A protein and the small-molecule ligand that binds it are described below.
Small molecule (SMILES): CC(=O)N[C@@H]1[C@@H](O)[C@H](O)[C@@H](CO)O[C@H]1O

Sequence of chain 1.C:
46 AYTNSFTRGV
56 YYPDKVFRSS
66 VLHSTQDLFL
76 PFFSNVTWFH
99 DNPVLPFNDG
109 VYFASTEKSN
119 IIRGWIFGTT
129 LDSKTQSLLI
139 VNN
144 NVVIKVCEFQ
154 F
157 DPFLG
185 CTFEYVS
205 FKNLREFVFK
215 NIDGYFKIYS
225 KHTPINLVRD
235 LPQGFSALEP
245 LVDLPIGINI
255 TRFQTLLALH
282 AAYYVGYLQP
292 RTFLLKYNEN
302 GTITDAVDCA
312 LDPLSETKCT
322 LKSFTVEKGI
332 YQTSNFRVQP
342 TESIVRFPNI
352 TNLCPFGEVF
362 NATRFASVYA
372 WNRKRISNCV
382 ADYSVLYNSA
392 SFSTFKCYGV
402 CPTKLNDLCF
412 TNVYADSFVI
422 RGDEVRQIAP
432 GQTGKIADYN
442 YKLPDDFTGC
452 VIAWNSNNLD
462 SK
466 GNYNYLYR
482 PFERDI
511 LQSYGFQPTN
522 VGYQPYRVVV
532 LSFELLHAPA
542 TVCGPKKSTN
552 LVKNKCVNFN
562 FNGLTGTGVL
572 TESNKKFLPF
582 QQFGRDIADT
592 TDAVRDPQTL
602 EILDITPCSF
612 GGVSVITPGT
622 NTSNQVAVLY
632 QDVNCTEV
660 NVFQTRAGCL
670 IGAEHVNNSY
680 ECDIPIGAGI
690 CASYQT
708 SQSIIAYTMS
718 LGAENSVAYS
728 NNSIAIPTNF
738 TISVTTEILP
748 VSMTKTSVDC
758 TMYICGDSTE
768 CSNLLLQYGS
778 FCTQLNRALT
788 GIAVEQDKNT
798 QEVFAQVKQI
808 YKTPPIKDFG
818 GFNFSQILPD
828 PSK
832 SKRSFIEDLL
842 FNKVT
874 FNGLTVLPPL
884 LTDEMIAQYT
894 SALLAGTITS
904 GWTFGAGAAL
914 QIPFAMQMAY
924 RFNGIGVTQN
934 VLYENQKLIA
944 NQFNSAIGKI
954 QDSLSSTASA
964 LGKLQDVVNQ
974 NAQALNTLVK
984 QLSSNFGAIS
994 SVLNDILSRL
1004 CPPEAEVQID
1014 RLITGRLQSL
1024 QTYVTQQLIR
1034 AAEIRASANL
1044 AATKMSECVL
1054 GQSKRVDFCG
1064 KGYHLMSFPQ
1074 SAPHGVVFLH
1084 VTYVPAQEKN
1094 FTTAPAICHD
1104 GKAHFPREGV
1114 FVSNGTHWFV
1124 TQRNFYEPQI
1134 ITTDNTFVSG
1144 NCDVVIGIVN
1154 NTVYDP

Binding-site contacts:
Ligand atom C1 contacts residue PHE1122 of chain 1.C at 4.2 Å (hydrophobic).
Ligand atom C3 contacts residue THR1119 of chain 1.C at 3.6 Å.
Ligand atom O7 contacts residue ASN1117 of chain 1.C at 3.8 Å.
Ligand atom C1 contacts residue THR1119 of chain 1.C at 3.7 Å.
Ligand atom C2 contacts residue ASN1117 of chain 1.C at 2.5 Å.
Ligand atom C8 contacts residue ASN1117 of chain 1.C at 3.0 Å.
Ligand atom C1 contacts residue ASN1117 of chain 1.C at 1.5 Å.
Ligand atom C8 contacts residue THR1119 of chain 1.C at 3.9 Å.
Ligand atom O5 contacts residue ASN1117 of chain 1.C at 2.4 Å (h-bond).
Ligand atom C7 contacts residue THR1119 of chain 1.C at 4.0 Å.
Ligand atom C6 contacts residue PHE1122 of chain 1.C at 4.2 Å (hydrophobic).
Ligand atom C5 contacts residue HIS1120 of chain 1.C at 4.3 Å.
Ligand atom C5 contacts residue ASN1117 of chain 1.C at 3.8 Å.
Ligand atom N2 contacts residue THR1119 of chain 1.C at 2.9 Å (h-bond).
Ligand atom C2 contacts residue THR1119 of chain 1.C at 3.6 Å.
Ligand atom N2 contacts residue ASN1117 of chain 1.C at 3.0 Å (h-bond).
Ligand atom O5 contacts residue PHE1122 of chain 1.C at 3.7 Å.
Ligand atom C3 contacts residue HIS1120 of chain 1.C at 4.5 Å.
Ligand atom C3 contacts residue ASN1117 of chain 1.C at 3.9 Å.
Ligand atom O3 contacts residue THR1119 of chain 1.C at 4.3 Å.
Ligand atom C7 contacts residue ASN1117 of chain 1.C at 3.5 Å.
Ligand atom C8 contacts residue GLY1118 of chain 1.C at 4.2 Å.
Ligand atom C5 contacts residue PHE1122 of chain 1.C at 4.2 Å (hydrophobic).
Ligand atom C4 contacts residue ASN1117 of chain 1.C at 4.3 Å.
Ligand atom C1 contacts residue HIS1120 of chain 1.C at 4.3 Å.